Binding-site contacts:
Ligand atom C2 contacts residue PHE200 of chain 1.D at 3.8 Å (hydrophobic).
Ligand atom N1 contacts residue GLY118 of chain 1.D at 3.4 Å (h-bond).
Ligand atom O1 contacts residue GLU201 of chain 1.D at 3.6 Å.
Ligand atom C3 contacts residue SO41 of chain 1.T at 2.9 Å.
Ligand atom O3 contacts residue PHE159 of chain 1.C at 3.4 Å.
Ligand atom C10 contacts residue SO41 of chain 1.T at 3.5 Å.
Ligand atom C11 contacts residue HIS257 of chain 1.D at 3.5 Å.
Ligand atom O1 contacts residue VAL245 of chain 1.D at 3.4 Å.
Ligand atom N3 contacts residue PHE200 of chain 1.D at 3.7 Å.
Ligand atom C4 contacts residue ALA116 of chain 1.D at 3.5 Å (hydrophobic).
Ligand atom C7 contacts residue VAL217 of chain 1.D at 3.8 Å (hydrophobic).
Ligand atom C10 contacts residue ALA116 of chain 1.D at 2.9 Å (hydrophobic).
Ligand atom C2 contacts residue ASN243 of chain 1.D at 3.7 Å.
Ligand atom O3 contacts residue SO41 of chain 1.T at 3.3 Å (h-bond).
Ligand atom C2 contacts residue GLY118 of chain 1.D at 3.4 Å.
Ligand atom C7 contacts residue GLU201 of chain 1.D at 3.0 Å.
Ligand atom O1 contacts residue ASN243 of chain 1.D at 3.2 Å (h-bond).
Ligand atom C5 contacts residue PHE200 of chain 1.D at 3.7 Å (hydrophobic).
Ligand atom N1 contacts residue ALA117 of chain 1.D at 3.6 Å.
Ligand atom C8 contacts residue SO41 of chain 1.T at 3.5 Å.
Ligand atom O3 contacts residue TYR88 of chain 1.D at 3.1 Å (h-bond).
Ligand atom C9 contacts residue ASN243 of chain 1.D at 3.6 Å.
Ligand atom N3 contacts residue GLU201 of chain 1.D at 2.9 Å (salt-bridge).
Ligand atom O2 contacts residue SO41 of chain 1.T at 2.6 Å (h-bond).
Ligand atom N2 contacts residue SO41 of chain 1.T at 3.1 Å (h-bond).
Ligand atom N1 contacts residue ASN243 of chain 1.D at 2.7 Å (h-bond).
Ligand atom C5 contacts residue GLU201 of chain 1.D at 3.7 Å.
Ligand atom N4 contacts residue GLY218 of chain 1.D at 3.5 Å.
Ligand atom C9 contacts residue THR242 of chain 1.D at 3.6 Å.
Ligand atom O4 contacts residue HIS257 of chain 1.D at 2.8 Å (h-bond).
Ligand atom O3 contacts residue SER33 of chain 1.D at 3.8 Å.
Ligand atom C1 contacts residue VAL217 of chain 1.D at 3.8 Å (hydrophobic).
Ligand atom N4 contacts residue VAL217 of chain 1.D at 3.6 Å.
Ligand atom C6 contacts residue PHE159 of chain 1.C at 3.5 Å (hydrophobic).
Ligand atom C3 contacts residue MET219 of chain 1.D at 3.7 Å (hydrophobic).
Ligand atom O2 contacts residue MET219 of chain 1.D at 2.8 Å (h-bond).
Ligand atom C6 contacts residue TYR88 of chain 1.D at 3.8 Å (hydrophobic).
Ligand atom O1 contacts residue GLY118 of chain 1.D at 3.6 Å.
Ligand atom C11 contacts residue PHE159 of chain 1.C at 3.6 Å (hydrophobic).
Ligand atom C9 contacts residue ALA117 of chain 1.D at 3.7 Å (hydrophobic).

Sequence of chain 1.D:
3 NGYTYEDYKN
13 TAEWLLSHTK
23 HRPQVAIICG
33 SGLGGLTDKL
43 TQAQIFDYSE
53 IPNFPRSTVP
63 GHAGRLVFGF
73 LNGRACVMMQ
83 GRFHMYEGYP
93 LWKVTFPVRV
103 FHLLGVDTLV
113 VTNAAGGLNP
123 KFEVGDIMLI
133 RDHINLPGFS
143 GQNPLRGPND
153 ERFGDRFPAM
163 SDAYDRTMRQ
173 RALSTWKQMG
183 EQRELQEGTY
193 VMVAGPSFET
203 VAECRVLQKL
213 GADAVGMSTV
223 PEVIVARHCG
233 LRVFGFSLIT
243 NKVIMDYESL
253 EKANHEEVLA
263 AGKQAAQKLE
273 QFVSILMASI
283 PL

Sequence of chain 1.C:
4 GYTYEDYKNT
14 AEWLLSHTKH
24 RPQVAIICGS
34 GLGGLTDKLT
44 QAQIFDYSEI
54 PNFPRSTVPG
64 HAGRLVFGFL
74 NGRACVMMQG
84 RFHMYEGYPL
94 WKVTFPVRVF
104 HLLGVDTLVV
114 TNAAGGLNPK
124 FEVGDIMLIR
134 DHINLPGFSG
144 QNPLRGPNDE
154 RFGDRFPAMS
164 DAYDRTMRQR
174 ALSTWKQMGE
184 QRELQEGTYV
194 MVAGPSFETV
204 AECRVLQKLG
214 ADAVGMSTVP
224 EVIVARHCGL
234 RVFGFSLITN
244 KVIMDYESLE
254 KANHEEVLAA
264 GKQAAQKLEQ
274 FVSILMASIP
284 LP

A protein and the small-molecule ligand that binds it are described below.
Small molecule (SMILES): O=c1[nH]cnc2c(CN[C@H](CO)[C@H](O)CO)c[nH]c12